Binding-site contacts:
Ligand atom O09 contacts residue THR176 of chain 2.A at 2.8 Å (h-bond).
Ligand atom O10 contacts residue THR176 of chain 2.A at 3.5 Å.
Ligand atom C06 contacts residue ASP85 of chain 2.A at 3.4 Å.
Ligand atom C14 contacts residue LEU99 of chain 2.A at 3.6 Å (hydrophobic).
Ligand atom C12 contacts residue ASN43 of chain 2.A at 3.8 Å.
Ligand atom C23 contacts residue ASP46 of chain 2.A at 3.2 Å.
Ligand atom C22 contacts residue ASP46 of chain 2.A at 3.1 Å.
Ligand atom O10 contacts residue SER44 of chain 2.A at 3.9 Å.
Ligand atom C15 contacts residue GLY89 of chain 2.A at 3.4 Å.
Ligand atom C16 contacts residue ILE88 of chain 2.A at 3.8 Å (hydrophobic).
Ligand atom O11 contacts residue ASN43 of chain 2.A at 3.5 Å.
Ligand atom C21 contacts residue ASP46 of chain 2.A at 3.8 Å.
Ligand atom C06 contacts residue THR176 of chain 2.A at 3.7 Å.
Ligand atom C03 contacts residue ASN43 of chain 2.A at 3.9 Å.
Ligand atom O10 contacts residue ASP85 of chain 2.A at 2.6 Å (salt-bridge).
Ligand atom C15 contacts residue ILE88 of chain 2.A at 3.8 Å (hydrophobic).
Ligand atom C01 contacts residue THR176 of chain 2.A at 3.8 Å.
Ligand atom C02 contacts residue ASN43 of chain 2.A at 3.5 Å.
Ligand atom C15 contacts residue MET90 of chain 2.A at 3.8 Å (hydrophobic).
Ligand atom C07 contacts residue ALA47 of chain 2.A at 3.9 Å (hydrophobic).
Ligand atom C01 contacts residue ASP85 of chain 2.A at 3.4 Å.
Ligand atom N08 contacts residue ALA47 of chain 2.A at 3.9 Å.
Ligand atom C23 contacts residue ALA47 of chain 2.A at 3.6 Å (hydrophobic).
Ligand atom O09 contacts residue MET90 of chain 2.A at 3.7 Å.
Ligand atom O11 contacts residue VAL178 of chain 2.A at 3.6 Å.
Ligand atom O09 contacts residue GLY89 of chain 2.A at 3.7 Å.
Ligand atom C05 contacts residue THR176 of chain 2.A at 3.9 Å.
Ligand atom C12 contacts residue PHE130 of chain 2.A at 3.7 Å (hydrophobic).
Ligand atom C04 contacts residue MET90 of chain 2.A at 3.7 Å (hydrophobic).
Ligand atom C22 contacts residue ALA47 of chain 2.A at 3.8 Å (hydrophobic).
Ligand atom C18 contacts residue ALA47 of chain 2.A at 4.0 Å (hydrophobic).
Ligand atom C07 contacts residue MET90 of chain 2.A at 4.0 Å (hydrophobic).
Ligand atom C14 contacts residue ASN43 of chain 2.A at 3.9 Å.
Ligand atom C13 contacts residue PHE130 of chain 2.A at 3.4 Å (hydrophobic).
Ligand atom C07 contacts residue THR176 of chain 2.A at 3.7 Å.
Ligand atom C14 contacts residue PHE130 of chain 2.A at 4.0 Å (hydrophobic).
Ligand atom C23 contacts residue ASN43 of chain 2.A at 4.0 Å.
Ligand atom C01 contacts residue ASN43 of chain 2.A at 3.8 Å.
Ligand atom O10 contacts residue ALA47 of chain 2.A at 3.2 Å.
Ligand atom C01 contacts residue SER44 of chain 2.A at 3.9 Å.

This protein binds this small molecule.
Small molecule (SMILES): CC(C)c1cc(C(=O)N2CCc3ccccc3C2)c(O)cc1O

Sequence of chain 2.A:
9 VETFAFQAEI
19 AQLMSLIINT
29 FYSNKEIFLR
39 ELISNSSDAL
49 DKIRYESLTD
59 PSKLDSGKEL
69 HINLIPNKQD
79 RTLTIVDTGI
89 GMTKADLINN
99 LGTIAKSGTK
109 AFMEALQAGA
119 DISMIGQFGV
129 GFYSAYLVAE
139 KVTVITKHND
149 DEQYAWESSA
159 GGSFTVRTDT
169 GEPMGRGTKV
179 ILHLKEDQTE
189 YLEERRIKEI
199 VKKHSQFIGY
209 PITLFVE